Sequence of chain 1.C:
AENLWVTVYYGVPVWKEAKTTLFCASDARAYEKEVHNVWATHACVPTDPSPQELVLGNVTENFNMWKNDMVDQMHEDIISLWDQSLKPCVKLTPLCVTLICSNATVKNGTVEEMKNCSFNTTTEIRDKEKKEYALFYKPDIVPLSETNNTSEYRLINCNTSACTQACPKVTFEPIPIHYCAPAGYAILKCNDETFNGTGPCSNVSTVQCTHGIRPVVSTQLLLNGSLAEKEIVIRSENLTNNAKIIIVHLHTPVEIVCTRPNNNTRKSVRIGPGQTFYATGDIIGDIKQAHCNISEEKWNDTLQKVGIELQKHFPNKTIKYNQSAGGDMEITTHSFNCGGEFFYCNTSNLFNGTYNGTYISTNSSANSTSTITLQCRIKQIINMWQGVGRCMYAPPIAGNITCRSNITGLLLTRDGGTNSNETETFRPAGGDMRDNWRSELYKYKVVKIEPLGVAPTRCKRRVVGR

A small-molecule ligand and the protein it binds are described below.
Small molecule (SMILES): CC(=O)N[C@H]1[C@H](O[C@H]2[C@H](O)[C@@H](NC(C)=O)CO[C@@H]2CO)O[C@H](CO)[C@@H](O[C@@H]2O[C@H](CO)[C@@H](O)[C@H](O)[C@@H]2O)[C@@H]1O

Binding-site contacts:
Ligand atom C3 contacts residue THR160 of chain 1.C at 4.3 Å.
Ligand atom O5 contacts residue ARG154 of chain 1.C at 2.9 Å (salt-bridge).
Ligand atom C1 contacts residue ARG154 of chain 1.C at 3.6 Å.
Ligand atom C4 contacts residue ASN159 of chain 1.C at 4.2 Å.
Ligand atom C7 contacts residue THR160 of chain 1.C at 4.1 Å.
Ligand atom C8 contacts residue THR160 of chain 1.C at 4.3 Å.
Ligand atom C5 contacts residue ARG154 of chain 1.C at 4.1 Å.
Ligand atom N2 contacts residue THR160 of chain 1.C at 3.4 Å.
Ligand atom C2 contacts residue ASN159 of chain 1.C at 2.5 Å.
Ligand atom C7 contacts residue ASN159 of chain 1.C at 3.1 Å.
Ligand atom N2 contacts residue ASN159 of chain 1.C at 3.0 Å (h-bond).
Ligand atom C2 contacts residue THR160 of chain 1.C at 4.0 Å.
Ligand atom C5 contacts residue ASN159 of chain 1.C at 3.7 Å.
Ligand atom C1 contacts residue ASN159 of chain 1.C at 1.4 Å.
Ligand atom C6 contacts residue ARG154 of chain 1.C at 4.1 Å.
Ligand atom C1 contacts residue ILE156 of chain 1.C at 4.5 Å (hydrophobic).
Ligand atom C8 contacts residue ASN159 of chain 1.C at 3.2 Å.
Ligand atom O7 contacts residue ASN159 of chain 1.C at 2.8 Å (h-bond).
Ligand atom C6 contacts residue ILE156 of chain 1.C at 3.9 Å (hydrophobic).
Ligand atom C3 contacts residue ASN159 of chain 1.C at 3.8 Å.
Ligand atom C1 contacts residue THR160 of chain 1.C at 3.6 Å.
Ligand atom O6 contacts residue ARG154 of chain 1.C at 4.2 Å.
Ligand atom O5 contacts residue ILE156 of chain 1.C at 4.1 Å.
Ligand atom O5 contacts residue ASN159 of chain 1.C at 2.3 Å (h-bond).